Sequence of chain 12.C:
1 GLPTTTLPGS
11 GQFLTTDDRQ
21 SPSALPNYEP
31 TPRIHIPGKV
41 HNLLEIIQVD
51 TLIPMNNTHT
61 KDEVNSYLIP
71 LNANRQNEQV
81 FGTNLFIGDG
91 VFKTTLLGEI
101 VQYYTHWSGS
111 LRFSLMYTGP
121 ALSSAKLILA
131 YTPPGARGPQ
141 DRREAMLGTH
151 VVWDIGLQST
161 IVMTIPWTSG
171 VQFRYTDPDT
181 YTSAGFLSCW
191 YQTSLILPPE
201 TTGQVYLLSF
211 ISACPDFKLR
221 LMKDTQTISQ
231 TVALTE

Binding-site contacts:
Ligand atom C1B contacts residue VAL188 of chain 12.A at 3.8 Å (hydrophobic).
Ligand atom O1B contacts residue TYR128 of chain 12.A at 3.4 Å (h-bond).
Ligand atom C3C contacts residue TYR128 of chain 12.A at 3.4 Å (hydrophobic).
Ligand atom N2 contacts residue LEU106 of chain 12.A at 3.8 Å.
Ligand atom O1 contacts residue MET221 of chain 12.A at 3.9 Å.
Ligand atom N3A contacts residue TYR152 of chain 12.A at 3.5 Å.
Ligand atom C5A contacts residue ALA150 of chain 12.A at 3.6 Å (hydrophobic).
Ligand atom O1B contacts residue ILE104 of chain 12.A at 3.9 Å.
Ligand atom C5 contacts residue LEU106 of chain 12.A at 3.8 Å (hydrophobic).
Ligand atom C1B contacts residue ILE104 of chain 12.A at 4.0 Å (hydrophobic).
Ligand atom C4B contacts residue PHE186 of chain 12.A at 3.6 Å (hydrophobic).
Ligand atom C3B contacts residue VAL188 of chain 12.A at 3.8 Å (hydrophobic).
Ligand atom C4B contacts residue TYR152 of chain 12.A at 3.8 Å (hydrophobic).
Ligand atom C4C contacts residue VAL188 of chain 12.A at 3.7 Å (hydrophobic).
Ligand atom C3B contacts residue TYR152 of chain 12.A at 3.7 Å (hydrophobic).
Ligand atom N3A contacts residue PRO174 of chain 12.A at 3.7 Å.
Ligand atom C2B contacts residue VAL188 of chain 12.A at 3.5 Å (hydrophobic).
Ligand atom C2C contacts residue TYR197 of chain 12.A at 3.7 Å (hydrophobic).
Ligand atom C1C contacts residue TYR128 of chain 12.A at 3.7 Å (hydrophobic).
Ligand atom C4A contacts residue PRO174 of chain 12.A at 3.1 Å (hydrophobic).
Ligand atom N3A contacts residue ALA24 of chain 12.C at 3.8 Å.
Ligand atom C2A contacts residue TYR152 of chain 12.A at 3.6 Å (hydrophobic).
Ligand atom C6B contacts residue ILE104 of chain 12.A at 3.6 Å (hydrophobic).
Ligand atom C4 contacts residue LEU106 of chain 12.A at 3.9 Å (hydrophobic).
Ligand atom C1B contacts residue TYR128 of chain 12.A at 3.6 Å (hydrophobic).
Ligand atom N3A contacts residue PHE186 of chain 12.A at 4.0 Å.
Ligand atom C5C contacts residue VAL191 of chain 12.A at 3.8 Å (hydrophobic).
Ligand atom C6B contacts residue TYR128 of chain 12.A at 3.3 Å (hydrophobic).
Ligand atom C5A contacts residue PHE186 of chain 12.A at 3.5 Å (hydrophobic).
Ligand atom O1A contacts residue PHE186 of chain 12.A at 3.0 Å.
Ligand atom C2C contacts residue MET221 of chain 12.A at 4.0 Å (hydrophobic).
Ligand atom C5B contacts residue PHE186 of chain 12.A at 3.9 Å (hydrophobic).
Ligand atom C5A contacts residue VAL176 of chain 12.A at 3.6 Å (hydrophobic).
Ligand atom C1C contacts residue LEU106 of chain 12.A at 3.8 Å (hydrophobic).
Ligand atom O1 contacts residue LEU106 of chain 12.A at 3.8 Å.
Ligand atom C4 contacts residue TYR197 of chain 12.A at 3.8 Å (hydrophobic).
Ligand atom C5B contacts residue TYR128 of chain 12.A at 4.0 Å (hydrophobic).
Ligand atom C2A contacts residue PHE186 of chain 12.A at 3.3 Å (hydrophobic).
Ligand atom C4C contacts residue VAL191 of chain 12.A at 3.0 Å (hydrophobic).
Ligand atom C5B contacts residue MET224 of chain 12.A at 3.8 Å (hydrophobic).

Sequence of chain 12.A:
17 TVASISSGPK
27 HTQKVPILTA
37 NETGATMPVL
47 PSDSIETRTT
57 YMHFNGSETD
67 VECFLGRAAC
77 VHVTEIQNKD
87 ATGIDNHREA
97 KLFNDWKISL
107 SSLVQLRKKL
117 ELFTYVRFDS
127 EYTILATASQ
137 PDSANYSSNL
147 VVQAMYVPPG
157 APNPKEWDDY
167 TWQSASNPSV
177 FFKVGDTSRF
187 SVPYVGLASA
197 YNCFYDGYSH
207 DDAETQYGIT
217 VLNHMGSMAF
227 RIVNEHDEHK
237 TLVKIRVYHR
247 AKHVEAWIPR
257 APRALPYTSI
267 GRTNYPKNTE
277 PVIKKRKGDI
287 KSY

This protein binds this small molecule.
Small molecule (SMILES): Cc1cc(CCCCCOc2ccc(C3=NCCO3)cc2)on1